Sequence of chain 1.C:
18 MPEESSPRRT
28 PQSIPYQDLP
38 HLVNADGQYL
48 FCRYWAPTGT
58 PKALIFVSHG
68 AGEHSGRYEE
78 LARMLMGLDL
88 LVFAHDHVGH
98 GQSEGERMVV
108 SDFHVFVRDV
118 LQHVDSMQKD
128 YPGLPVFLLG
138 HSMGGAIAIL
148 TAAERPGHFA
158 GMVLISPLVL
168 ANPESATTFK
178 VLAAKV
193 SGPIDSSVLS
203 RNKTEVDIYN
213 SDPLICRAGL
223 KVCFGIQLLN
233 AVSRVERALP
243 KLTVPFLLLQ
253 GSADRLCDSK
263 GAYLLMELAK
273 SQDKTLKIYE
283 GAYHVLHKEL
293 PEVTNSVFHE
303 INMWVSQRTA

This protein binds this small molecule.
Small molecule (SMILES): Cc1ccc(COC2CN(C(=O)C3CC4(COC(=O)N4)C3)C2)cc1Cl

Binding-site contacts:
Ligand atom C8 contacts residue ALA68 of chain 1.C at 3.4 Å (hydrophobic).
Ligand atom O22 contacts residue MET140 of chain 1.C at 3.0 Å (h-bond).
Ligand atom O24 contacts residue LEU258 of chain 1.C at 3.5 Å.
Ligand atom O23 contacts residue GLU70 of chain 1.C at 3.4 Å (salt-bridge).
Ligand atom C1 contacts residue LEU258 of chain 1.C at 3.6 Å (hydrophobic).
Ligand atom C9 contacts residue GLY67 of chain 1.C at 3.7 Å.
Ligand atom C18 contacts residue LEU165 of chain 1.C at 3.8 Å (hydrophobic).
Ligand atom C7 contacts residue HIS138 of chain 1.C at 3.7 Å.
Ligand atom O21 contacts residue VAL287 of chain 1.C at 3.8 Å.
Ligand atom C14 contacts residue SER139 of chain 1.C at 3.7 Å.
Ligand atom C10 contacts residue HIS286 of chain 1.C at 3.5 Å.
Ligand atom C13 contacts residue ALA68 of chain 1.C at 3.8 Å (hydrophobic).
Ligand atom N19 contacts residue LEU201 of chain 1.C at 3.8 Å.
Ligand atom C11 contacts residue SER139 of chain 1.C at 3.6 Å.
Ligand atom C9 contacts residue GLU70 of chain 1.C at 3.8 Å.
Ligand atom O22 contacts residue GLY67 of chain 1.C at 3.5 Å.
Ligand atom C7 contacts residue ARG74 of chain 1.C at 3.6 Å.
Ligand atom N20 contacts residue SER139 of chain 1.C at 3.1 Å (h-bond).
Ligand atom O21 contacts residue HIS138 of chain 1.C at 3.9 Å.
Ligand atom C10 contacts residue SER139 of chain 1.C at 3.8 Å.
Ligand atom O22 contacts residue ALA68 of chain 1.C at 2.8 Å (h-bond).
Ligand atom C16 contacts residue HIS138 of chain 1.C at 3.8 Å.
Ligand atom C7 contacts residue GLU70 of chain 1.C at 3.3 Å.
Ligand atom O23 contacts residue TYR211 of chain 1.C at 3.7 Å.
Ligand atom C9 contacts residue ALA68 of chain 1.C at 3.6 Å (hydrophobic).
Ligand atom C8 contacts residue SER139 of chain 1.C at 2.9 Å.
Ligand atom N19 contacts residue VAL287 of chain 1.C at 3.6 Å.
Ligand atom O21 contacts residue ARG74 of chain 1.C at 2.7 Å (salt-bridge).
Ligand atom C18 contacts residue CYS259 of chain 1.C at 3.8 Å (hydrophobic).
Ligand atom CL25 contacts residue LEU230 of chain 1.C at 3.5 Å.
Ligand atom C13 contacts residue TYR211 of chain 1.C at 3.7 Å (hydrophobic).
Ligand atom CL25 contacts residue GLY227 of chain 1.C at 3.8 Å.
Ligand atom C18 contacts residue LEU258 of chain 1.C at 3.5 Å (hydrophobic).
Ligand atom O21 contacts residue GLU70 of chain 1.C at 3.0 Å (salt-bridge).
Ligand atom C14 contacts residue ALA68 of chain 1.C at 3.3 Å (hydrophobic).
Ligand atom C4 contacts residue LEU258 of chain 1.C at 3.9 Å (hydrophobic).
Ligand atom C12 contacts residue SER139 of chain 1.C at 3.0 Å.
Ligand atom N19 contacts residue HIS138 of chain 1.C at 2.9 Å (h-bond).
Ligand atom CL25 contacts residue LEU231 of chain 1.C at 3.5 Å.
Ligand atom O22 contacts residue SER139 of chain 1.C at 2.9 Å (h-bond).